Sequence of chain 1.A:
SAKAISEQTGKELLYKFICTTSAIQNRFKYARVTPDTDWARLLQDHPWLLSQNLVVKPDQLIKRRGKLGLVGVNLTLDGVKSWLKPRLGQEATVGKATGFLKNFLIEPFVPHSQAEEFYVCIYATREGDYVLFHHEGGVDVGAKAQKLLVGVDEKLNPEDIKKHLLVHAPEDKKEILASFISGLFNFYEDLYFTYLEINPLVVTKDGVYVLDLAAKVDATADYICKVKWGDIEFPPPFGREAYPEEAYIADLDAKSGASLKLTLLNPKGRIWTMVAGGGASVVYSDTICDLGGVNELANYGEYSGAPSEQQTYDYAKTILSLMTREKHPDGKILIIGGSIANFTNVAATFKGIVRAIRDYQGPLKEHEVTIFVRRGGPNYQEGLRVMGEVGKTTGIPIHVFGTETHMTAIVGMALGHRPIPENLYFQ

A protein and the small-molecule ligand that binds it are described below.
Small molecule (SMILES): O=C(O)C[C@@](O)(C(=O)O)[C@@H](O)C(=O)O

Binding-site contacts:
Ligand atom O1 contacts residue ARG379 of chain 1.A at 2.6 Å (salt-bridge).
Ligand atom C5 contacts residue GLY309 of chain 1.A at 3.9 Å.
Ligand atom C3 contacts residue THR348 of chain 1.A at 3.6 Å.
Ligand atom O1 contacts residue ALA280 of chain 1.A at 3.9 Å.
Ligand atom O contacts residue ARG379 of chain 1.A at 2.6 Å (salt-bridge).
Ligand atom O5 contacts residue ASN346 of chain 1.A at 3.9 Å.
Ligand atom O3 contacts residue PHE347 of chain 1.A at 3.8 Å.
Ligand atom C1 contacts residue SER308 of chain 1.A at 4.0 Å.
Ligand atom O4 contacts residue THR348 of chain 1.A at 2.8 Å (h-bond).
Ligand atom O4 contacts residue ALA345 of chain 1.A at 3.5 Å.
Ligand atom O6 contacts residue MG1 of chain 1.H at 3.9 Å.
Ligand atom O7 contacts residue NEP274 of chain 1.B at 4.0 Å.
Ligand atom O contacts residue ALA280 of chain 1.A at 4.0 Å.
Ligand atom C5 contacts residue SER308 of chain 1.A at 3.5 Å.
Ligand atom C2 contacts residue GLY309 of chain 1.A at 4.0 Å.
Ligand atom O3 contacts residue ALA345 of chain 1.A at 3.7 Å.
Ligand atom C2 contacts residue THR348 of chain 1.A at 3.5 Å.
Ligand atom O contacts residue SER343 of chain 1.A at 3.9 Å.
Ligand atom O1 contacts residue THR348 of chain 1.A at 2.7 Å (h-bond).
Ligand atom C contacts residue THR348 of chain 1.A at 3.8 Å.
Ligand atom O5 contacts residue GLY179 of chain 1.B at 3.7 Å.
Ligand atom C3 contacts residue PHE347 of chain 1.A at 3.8 Å (hydrophobic).
Ligand atom O2 contacts residue ALA310 of chain 1.A at 3.9 Å.
Ligand atom O6 contacts residue SER308 of chain 1.A at 3.7 Å.
Ligand atom O3 contacts residue ASN346 of chain 1.A at 2.7 Å (h-bond).
Ligand atom C4 contacts residue PHE347 of chain 1.A at 3.9 Å (hydrophobic).
Ligand atom O2 contacts residue GLY309 of chain 1.A at 2.9 Å (h-bond).
Ligand atom C3 contacts residue ASN346 of chain 1.A at 3.5 Å.
Ligand atom O6 contacts residue GLY309 of chain 1.A at 3.7 Å.
Ligand atom C contacts residue ARG379 of chain 1.A at 3.2 Å.
Ligand atom C contacts residue ALA345 of chain 1.A at 3.7 Å (hydrophobic).
Ligand atom O7 contacts residue GLY281 of chain 1.A at 3.8 Å.
Ligand atom O4 contacts residue PHE347 of chain 1.A at 3.0 Å (h-bond).
Ligand atom C3 contacts residue ALA345 of chain 1.A at 4.0 Å (hydrophobic).
Ligand atom O7 contacts residue SER308 of chain 1.A at 3.3 Å.
Ligand atom O1 contacts residue ALA345 of chain 1.A at 3.7 Å.
Ligand atom O contacts residue ALA345 of chain 1.A at 3.4 Å.
Ligand atom O4 contacts residue ASN346 of chain 1.A at 3.5 Å (h-bond).
Ligand atom O2 contacts residue THR348 of chain 1.A at 2.4 Å (h-bond).
Ligand atom O2 contacts residue SER308 of chain 1.A at 3.6 Å.

Sequence of chain 1.B:
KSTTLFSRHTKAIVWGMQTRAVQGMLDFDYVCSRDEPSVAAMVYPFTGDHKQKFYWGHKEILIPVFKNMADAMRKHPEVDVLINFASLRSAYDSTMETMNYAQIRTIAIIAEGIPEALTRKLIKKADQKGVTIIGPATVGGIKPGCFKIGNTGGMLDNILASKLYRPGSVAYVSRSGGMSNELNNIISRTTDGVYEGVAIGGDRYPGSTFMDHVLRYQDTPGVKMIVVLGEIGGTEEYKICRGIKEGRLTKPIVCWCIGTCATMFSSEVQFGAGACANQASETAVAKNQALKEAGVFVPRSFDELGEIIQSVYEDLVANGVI